Binding-site contacts:
Ligand atom C7 contacts residue GLU279 of chain 1.C at 3.8 Å.
Ligand atom C8 contacts residue ASN278 of chain 1.C at 4.0 Å.
Ligand atom C4 contacts residue ASN280 of chain 1.C at 4.2 Å.
Ligand atom C8 contacts residue GLU279 of chain 1.C at 4.2 Å.
Ligand atom O7 contacts residue GLU279 of chain 1.C at 2.8 Å (salt-bridge).
Ligand atom C3 contacts residue ASN280 of chain 1.C at 3.8 Å.
Ligand atom C2 contacts residue ASN280 of chain 1.C at 2.5 Å.
Ligand atom O5 contacts residue ASN280 of chain 1.C at 2.4 Å (h-bond).
Ligand atom C5 contacts residue ASN280 of chain 1.C at 3.7 Å.
Ligand atom C7 contacts residue ASN280 of chain 1.C at 3.5 Å.
Ligand atom C1 contacts residue ASN280 of chain 1.C at 1.4 Å.
Ligand atom O6 contacts residue LYS556 of chain 1.B at 3.5 Å.
Ligand atom O7 contacts residue ASN280 of chain 1.C at 3.7 Å.
Ligand atom C6 contacts residue LYS556 of chain 1.B at 3.9 Å.
Ligand atom N2 contacts residue ASN280 of chain 1.C at 2.9 Å (h-bond).

A small-molecule ligand and the protein it binds are described below.
Small molecule (SMILES): CC(=O)N[C@H]1[C@H](O[C@H]2[C@H](O)[C@@H](NC(C)=O)CO[C@@H]2CO)O[C@H](CO)[C@@H](O)[C@@H]1O

Sequence of chain 1.C:
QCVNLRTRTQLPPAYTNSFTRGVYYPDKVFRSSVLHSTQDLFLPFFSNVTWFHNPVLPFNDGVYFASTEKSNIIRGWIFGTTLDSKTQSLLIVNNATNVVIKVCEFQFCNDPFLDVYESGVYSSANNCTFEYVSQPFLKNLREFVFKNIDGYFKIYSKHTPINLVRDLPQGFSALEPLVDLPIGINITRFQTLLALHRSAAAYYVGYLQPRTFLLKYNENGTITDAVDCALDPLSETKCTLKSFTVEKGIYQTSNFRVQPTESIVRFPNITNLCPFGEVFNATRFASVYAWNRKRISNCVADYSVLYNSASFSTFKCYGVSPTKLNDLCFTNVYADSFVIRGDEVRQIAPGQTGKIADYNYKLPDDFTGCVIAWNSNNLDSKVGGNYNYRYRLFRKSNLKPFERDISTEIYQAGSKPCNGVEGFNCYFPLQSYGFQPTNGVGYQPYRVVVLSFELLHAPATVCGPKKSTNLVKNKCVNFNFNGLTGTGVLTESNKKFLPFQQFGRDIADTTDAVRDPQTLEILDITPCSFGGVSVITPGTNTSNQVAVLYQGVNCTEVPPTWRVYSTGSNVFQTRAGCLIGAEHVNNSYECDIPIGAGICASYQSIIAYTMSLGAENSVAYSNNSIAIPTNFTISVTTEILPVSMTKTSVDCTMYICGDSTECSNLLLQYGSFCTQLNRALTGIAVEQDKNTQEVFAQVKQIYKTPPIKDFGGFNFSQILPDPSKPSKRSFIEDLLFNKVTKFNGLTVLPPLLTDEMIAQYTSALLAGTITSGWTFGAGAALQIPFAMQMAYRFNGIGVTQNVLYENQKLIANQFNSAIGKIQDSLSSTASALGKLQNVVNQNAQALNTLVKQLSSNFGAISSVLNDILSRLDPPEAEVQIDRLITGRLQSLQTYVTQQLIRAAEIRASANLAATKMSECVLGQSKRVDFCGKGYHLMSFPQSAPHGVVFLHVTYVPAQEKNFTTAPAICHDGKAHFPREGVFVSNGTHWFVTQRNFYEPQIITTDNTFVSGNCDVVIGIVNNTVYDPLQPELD

Sequence of chain 1.B:
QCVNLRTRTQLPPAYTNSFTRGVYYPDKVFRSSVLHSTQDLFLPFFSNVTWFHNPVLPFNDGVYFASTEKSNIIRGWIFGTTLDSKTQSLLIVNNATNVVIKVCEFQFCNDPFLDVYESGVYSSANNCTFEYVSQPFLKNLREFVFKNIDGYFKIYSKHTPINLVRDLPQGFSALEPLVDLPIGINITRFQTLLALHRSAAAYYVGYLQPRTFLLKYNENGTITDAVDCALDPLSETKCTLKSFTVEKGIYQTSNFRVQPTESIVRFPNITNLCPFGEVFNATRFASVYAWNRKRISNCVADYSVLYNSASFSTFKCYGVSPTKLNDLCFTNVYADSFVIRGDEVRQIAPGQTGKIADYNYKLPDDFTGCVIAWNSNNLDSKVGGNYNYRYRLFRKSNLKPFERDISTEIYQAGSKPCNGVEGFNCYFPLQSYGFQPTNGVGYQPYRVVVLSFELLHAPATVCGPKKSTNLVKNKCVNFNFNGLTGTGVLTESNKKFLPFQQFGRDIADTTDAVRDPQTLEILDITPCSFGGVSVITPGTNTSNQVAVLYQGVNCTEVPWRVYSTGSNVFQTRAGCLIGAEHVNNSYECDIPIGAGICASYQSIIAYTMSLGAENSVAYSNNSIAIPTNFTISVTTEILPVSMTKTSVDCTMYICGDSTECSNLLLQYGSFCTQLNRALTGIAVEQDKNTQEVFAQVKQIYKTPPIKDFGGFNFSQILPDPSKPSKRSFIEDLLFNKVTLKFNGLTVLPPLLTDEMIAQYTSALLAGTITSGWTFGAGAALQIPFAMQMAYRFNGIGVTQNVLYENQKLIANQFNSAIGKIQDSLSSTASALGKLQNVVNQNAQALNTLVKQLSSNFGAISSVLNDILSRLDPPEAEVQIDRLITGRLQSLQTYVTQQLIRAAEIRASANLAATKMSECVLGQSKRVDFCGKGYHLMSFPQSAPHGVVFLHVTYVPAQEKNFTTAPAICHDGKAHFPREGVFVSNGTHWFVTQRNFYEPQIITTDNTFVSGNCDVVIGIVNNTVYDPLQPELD